Sequence of chain 1.A:
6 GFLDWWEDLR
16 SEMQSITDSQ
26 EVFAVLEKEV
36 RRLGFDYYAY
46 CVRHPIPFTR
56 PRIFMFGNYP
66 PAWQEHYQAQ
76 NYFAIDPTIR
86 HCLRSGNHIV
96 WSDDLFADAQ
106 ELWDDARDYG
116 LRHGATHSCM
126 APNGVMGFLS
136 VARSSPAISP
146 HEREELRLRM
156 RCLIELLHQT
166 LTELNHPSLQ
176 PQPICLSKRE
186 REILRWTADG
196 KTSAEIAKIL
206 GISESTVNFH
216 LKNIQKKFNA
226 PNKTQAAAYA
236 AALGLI

The protein below binds the small molecule below.
Small molecule (SMILES): CCCC(=O)N[C@H]1CCOC1=O

Binding-site contacts:
Ligand atom C13 contacts residue SER135 of chain 1.A at 3.4 Å.
Ligand atom C4 contacts residue TRP108 of chain 1.A at 4.2 Å (hydrophobic).
Ligand atom C8 contacts residue SER135 of chain 1.A at 4.3 Å.
Ligand atom O6 contacts residue LEU116 of chain 1.A at 3.9 Å.
Ligand atom C10 contacts residue ILE84 of chain 1.A at 3.4 Å (hydrophobic).
Ligand atom C11 contacts residue ALA44 of chain 1.A at 4.2 Å (hydrophobic).
Ligand atom C2 contacts residue TRP68 of chain 1.A at 4.0 Å (hydrophobic).
Ligand atom C5 contacts residue PHE101 of chain 1.A at 3.8 Å (hydrophobic).
Ligand atom C10 contacts residue TYR72 of chain 1.A at 3.5 Å (hydrophobic).
Ligand atom OAP contacts residue LEU116 of chain 1.A at 4.1 Å.
Ligand atom O6 contacts residue TYR64 of chain 1.A at 3.1 Å.
Ligand atom C5 contacts residue LEU107 of chain 1.A at 3.9 Å (hydrophobic).
Ligand atom O9 contacts residue SER135 of chain 1.A at 3.4 Å (h-bond).
Ligand atom C13 contacts residue THR83 of chain 1.A at 4.0 Å.
Ligand atom OAP contacts residue TRP68 of chain 1.A at 3.6 Å.
Ligand atom C8 contacts residue TYR64 of chain 1.A at 4.2 Å (hydrophobic).
Ligand atom C2 contacts residue TRP96 of chain 1.A at 4.0 Å (hydrophobic).
Ligand atom C8 contacts residue ASP81 of chain 1.A at 3.5 Å.
Ligand atom O9 contacts residue THR83 of chain 1.A at 4.0 Å.
Ligand atom O9 contacts residue TRP96 of chain 1.A at 3.9 Å.
Ligand atom O9 contacts residue TYR64 of chain 1.A at 3.2 Å (h-bond).
Ligand atom N7 contacts residue THR83 of chain 1.A at 3.6 Å.
Ligand atom C4 contacts residue ALA111 of chain 1.A at 3.4 Å (hydrophobic).
Ligand atom C11 contacts residue ILE84 of chain 1.A at 3.5 Å (hydrophobic).
Ligand atom N7 contacts residue TYR72 of chain 1.A at 3.9 Å.
Ligand atom C1 contacts residue TRP96 of chain 1.A at 4.2 Å (hydrophobic).
Ligand atom C8 contacts residue THR83 of chain 1.A at 3.5 Å.
Ligand atom C10 contacts residue ASP81 of chain 1.A at 3.3 Å.
Ligand atom C2 contacts residue TYR64 of chain 1.A at 4.2 Å (hydrophobic).
Ligand atom C10 contacts residue THR83 of chain 1.A at 3.5 Å.
Ligand atom N7 contacts residue ASP81 of chain 1.A at 2.8 Å (salt-bridge).
Ligand atom C5 contacts residue ASP81 of chain 1.A at 3.8 Å.
Ligand atom C11 contacts residue SER135 of chain 1.A at 4.3 Å.
Ligand atom OAP contacts residue ALA111 of chain 1.A at 3.3 Å.
Ligand atom C13 contacts residue ILE84 of chain 1.A at 3.5 Å (hydrophobic).
Ligand atom C4 contacts residue LEU107 of chain 1.A at 4.0 Å (hydrophobic).
Ligand atom C1 contacts residue ASP81 of chain 1.A at 3.8 Å.
Ligand atom O6 contacts residue TRP96 of chain 1.A at 4.1 Å.
Ligand atom C4 contacts residue TRP68 of chain 1.A at 4.3 Å (hydrophobic).
Ligand atom O6 contacts residue TRP68 of chain 1.A at 3.4 Å (h-bond).